Binding-site contacts:
Ligand atom CAW contacts residue ALA69 of chain 1.B at 3.2 Å (hydrophobic).
Ligand atom N1 contacts residue ALA34 of chain 1.B at 3.4 Å.
Ligand atom OAE contacts residue GLY117 of chain 1.B at 3.6 Å.
Ligand atom N1 contacts residue LEU73 of chain 1.B at 2.8 Å (h-bond).
Ligand atom SBK contacts residue GLY149 of chain 1.B at 3.6 Å (h-bond).
Ligand atom C4 contacts residue LYS31 of chain 1.B at 3.6 Å.
Ligand atom NBD contacts residue PHE255 of chain 2.B at 3.5 Å.
Ligand atom C6 contacts residue LEU71 of chain 1.B at 3.6 Å (hydrophobic).
Ligand atom CAB contacts residue ALA69 of chain 1.B at 3.5 Å (hydrophobic).
Ligand atom OAF contacts residue ARG144 of chain 1.B at 3.1 Å (salt-bridge).
Ligand atom CAU contacts residue PHE255 of chain 2.B at 3.3 Å (hydrophobic).
Ligand atom PCB contacts residue ARG32 of chain 1.B at 3.5 Å.
Ligand atom O4' contacts residue ASP30 of chain 1.B at 3.5 Å (salt-bridge).
Ligand atom C2 contacts residue LEU73 of chain 1.B at 3.5 Å (hydrophobic).
Ligand atom C2 contacts residue ASP72 of chain 1.B at 3.2 Å.
Ligand atom N1 contacts residue ASP72 of chain 1.B at 3.2 Å.
Ligand atom OAN contacts residue LYS31 of chain 1.B at 2.7 Å (salt-bridge).
Ligand atom OBJ contacts residue ARG32 of chain 1.B at 3.0 Å (salt-bridge).
Ligand atom N9 contacts residue LYS31 of chain 1.B at 3.5 Å (salt-bridge).
Ligand atom C6 contacts residue ALA34 of chain 1.B at 3.6 Å (hydrophobic).
Ligand atom SBL contacts residue ILE146 of chain 1.B at 3.5 Å.
Ligand atom CBN contacts residue ALA69 of chain 1.B at 3.4 Å (hydrophobic).
Ligand atom CAQ contacts residue LEU71 of chain 1.B at 3.5 Å (hydrophobic).
Ligand atom OAJ contacts residue ARG32 of chain 1.B at 3.0 Å (salt-bridge).
Ligand atom O4' contacts residue LYS31 of chain 1.B at 3.5 Å.
Ligand atom CAC contacts residue TYR136 of chain 1.B at 3.2 Å (hydrophobic).
Ligand atom N7 contacts residue ALA69 of chain 1.B at 3.4 Å.
Ligand atom N7 contacts residue PHE255 of chain 2.B at 3.3 Å.
Ligand atom C8 contacts residue PHE255 of chain 2.B at 3.6 Å (hydrophobic).
Ligand atom N1 contacts residue LEU71 of chain 1.B at 3.4 Å (h-bond).
Ligand atom CAW contacts residue VAL116 of chain 1.B at 3.5 Å (hydrophobic).
Ligand atom NBC contacts residue ALA69 of chain 1.B at 2.6 Å (h-bond).
Ligand atom N6 contacts residue LEU71 of chain 1.B at 3.0 Å (h-bond).
Ligand atom C5 contacts residue PHE255 of chain 2.B at 3.5 Å (hydrophobic).
Ligand atom CBM contacts residue LEU71 of chain 1.B at 3.5 Å (hydrophobic).
Ligand atom OAE contacts residue GLY118 of chain 1.B at 2.6 Å (h-bond).
Ligand atom O4' contacts residue ARG32 of chain 1.B at 3.6 Å.
Ligand atom OAE contacts residue LEU71 of chain 1.B at 3.0 Å (h-bond).
Ligand atom N6 contacts residue ALA69 of chain 1.B at 3.4 Å (h-bond).
Ligand atom C4' contacts residue ASP30 of chain 1.B at 3.3 Å.

A protein and the small-molecule ligand that binds it are described below.
Small molecule (SMILES): CSCCC(=O)SCCNC(=O)CCNC(=O)[C@H](O)C(C)(C)COP(=O)(O)OP(=O)(O)OC[C@H]1O[C@@H](n2cnc3c(N)ncnc32)[C@H](O)[C@@H]1OP(=O)(O)O

Sequence of chain 2.B:
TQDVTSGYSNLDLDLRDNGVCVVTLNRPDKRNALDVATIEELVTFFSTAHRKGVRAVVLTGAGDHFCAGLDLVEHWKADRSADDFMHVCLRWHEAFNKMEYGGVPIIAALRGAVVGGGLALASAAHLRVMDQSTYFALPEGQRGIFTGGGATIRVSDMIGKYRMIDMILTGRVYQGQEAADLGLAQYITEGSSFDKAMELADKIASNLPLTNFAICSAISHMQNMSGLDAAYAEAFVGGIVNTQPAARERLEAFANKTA

Sequence of chain 1.B:
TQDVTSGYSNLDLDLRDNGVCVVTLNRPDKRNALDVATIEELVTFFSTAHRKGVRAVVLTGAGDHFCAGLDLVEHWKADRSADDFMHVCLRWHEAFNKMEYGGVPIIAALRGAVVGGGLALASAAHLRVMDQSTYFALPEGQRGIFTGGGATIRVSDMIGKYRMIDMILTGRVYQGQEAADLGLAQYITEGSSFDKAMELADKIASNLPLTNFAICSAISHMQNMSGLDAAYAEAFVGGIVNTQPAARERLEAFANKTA